A small-molecule ligand and the protein it binds are described below.
Small molecule (SMILES): CC(=O)N[C@H]1[C@H](O[C@H]2[C@H](O)[C@@H](NC(C)=O)CO[C@@H]2CO)O[C@H](CO)[C@@H](O[C@@H]2O[C@H](CO[C@H]3O[C@H](CO)[C@@H](O)[C@H](O)[C@@H]3O)[C@@H](O)[C@H](O[C@H]3O[C@H](CO)[C@@H](O)[C@H](O)[C@@H]3O)[C@@H]2O)[C@@H]1O

Sequence of chain 1.C:
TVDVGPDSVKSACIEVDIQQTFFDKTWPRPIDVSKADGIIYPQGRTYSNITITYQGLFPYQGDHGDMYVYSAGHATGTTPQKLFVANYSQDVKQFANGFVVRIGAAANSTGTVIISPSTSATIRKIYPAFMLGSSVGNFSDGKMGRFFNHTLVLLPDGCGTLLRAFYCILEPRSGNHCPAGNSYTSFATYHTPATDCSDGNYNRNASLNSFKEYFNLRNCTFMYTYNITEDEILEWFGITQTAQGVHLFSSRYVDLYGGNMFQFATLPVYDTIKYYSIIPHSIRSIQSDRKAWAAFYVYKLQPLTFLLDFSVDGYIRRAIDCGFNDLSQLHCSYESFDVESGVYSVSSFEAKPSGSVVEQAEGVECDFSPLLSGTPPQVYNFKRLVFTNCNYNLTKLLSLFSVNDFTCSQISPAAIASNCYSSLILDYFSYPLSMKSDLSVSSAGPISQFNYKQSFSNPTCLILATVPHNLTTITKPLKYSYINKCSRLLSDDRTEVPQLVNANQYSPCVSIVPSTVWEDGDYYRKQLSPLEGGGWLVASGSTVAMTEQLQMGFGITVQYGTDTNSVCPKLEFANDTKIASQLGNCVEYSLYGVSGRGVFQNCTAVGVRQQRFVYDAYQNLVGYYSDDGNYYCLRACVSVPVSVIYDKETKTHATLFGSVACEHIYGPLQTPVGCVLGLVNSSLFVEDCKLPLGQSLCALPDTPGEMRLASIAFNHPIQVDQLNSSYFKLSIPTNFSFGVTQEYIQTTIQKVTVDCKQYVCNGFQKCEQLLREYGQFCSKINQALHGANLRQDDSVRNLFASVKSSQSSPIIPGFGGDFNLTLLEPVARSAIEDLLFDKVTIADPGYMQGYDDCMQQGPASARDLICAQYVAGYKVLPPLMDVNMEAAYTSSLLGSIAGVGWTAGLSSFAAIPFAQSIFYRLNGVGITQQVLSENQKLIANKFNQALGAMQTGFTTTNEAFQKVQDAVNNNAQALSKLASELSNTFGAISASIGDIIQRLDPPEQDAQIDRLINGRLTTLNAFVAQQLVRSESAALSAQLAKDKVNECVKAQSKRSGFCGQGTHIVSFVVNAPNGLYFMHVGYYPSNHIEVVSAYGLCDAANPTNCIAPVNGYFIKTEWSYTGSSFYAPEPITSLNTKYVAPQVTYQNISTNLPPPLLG

Sequence of chain 1.A:
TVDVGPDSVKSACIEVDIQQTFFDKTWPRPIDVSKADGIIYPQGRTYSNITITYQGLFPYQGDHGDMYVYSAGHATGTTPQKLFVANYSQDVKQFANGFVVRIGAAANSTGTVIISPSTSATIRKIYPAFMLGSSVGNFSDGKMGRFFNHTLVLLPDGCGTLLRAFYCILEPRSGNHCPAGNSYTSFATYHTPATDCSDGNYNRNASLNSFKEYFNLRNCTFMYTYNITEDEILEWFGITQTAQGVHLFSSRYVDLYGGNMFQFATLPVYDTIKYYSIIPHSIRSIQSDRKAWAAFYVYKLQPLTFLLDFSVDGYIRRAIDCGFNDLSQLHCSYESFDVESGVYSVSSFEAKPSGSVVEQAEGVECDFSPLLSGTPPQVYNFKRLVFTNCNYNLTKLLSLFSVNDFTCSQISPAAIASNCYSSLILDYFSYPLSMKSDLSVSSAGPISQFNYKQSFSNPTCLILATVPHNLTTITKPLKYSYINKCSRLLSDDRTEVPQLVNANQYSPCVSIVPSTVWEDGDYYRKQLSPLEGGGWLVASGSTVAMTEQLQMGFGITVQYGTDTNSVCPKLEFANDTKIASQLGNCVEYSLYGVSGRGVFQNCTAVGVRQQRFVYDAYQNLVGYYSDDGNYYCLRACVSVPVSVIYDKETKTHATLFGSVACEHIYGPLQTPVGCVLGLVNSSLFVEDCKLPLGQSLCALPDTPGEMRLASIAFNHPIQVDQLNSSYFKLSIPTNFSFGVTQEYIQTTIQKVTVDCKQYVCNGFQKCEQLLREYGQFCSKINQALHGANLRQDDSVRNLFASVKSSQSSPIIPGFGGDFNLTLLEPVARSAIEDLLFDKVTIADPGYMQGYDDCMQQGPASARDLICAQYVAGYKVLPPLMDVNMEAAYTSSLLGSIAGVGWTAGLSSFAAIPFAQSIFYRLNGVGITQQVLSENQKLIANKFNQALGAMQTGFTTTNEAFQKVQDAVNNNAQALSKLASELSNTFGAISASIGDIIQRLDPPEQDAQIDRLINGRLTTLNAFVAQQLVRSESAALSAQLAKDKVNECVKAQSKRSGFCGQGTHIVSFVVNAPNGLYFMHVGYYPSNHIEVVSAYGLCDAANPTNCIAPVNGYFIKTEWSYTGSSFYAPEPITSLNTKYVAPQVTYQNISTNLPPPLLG

Binding-site contacts:
Ligand atom C6 contacts residue PHE179 of chain 1.A at 3.7 Å (hydrophobic).
Ligand atom O5 contacts residue PHE179 of chain 1.A at 3.9 Å.
Ligand atom C7 contacts residue SER542 of chain 1.C at 3.8 Å.
Ligand atom O6 contacts residue PHE179 of chain 1.A at 3.7 Å.
Ligand atom C4 contacts residue ASN180 of chain 1.A at 4.3 Å.
Ligand atom C2 contacts residue SER542 of chain 1.C at 3.7 Å.
Ligand atom C5 contacts residue ASN180 of chain 1.A at 3.7 Å.
Ligand atom O3 contacts residue SER542 of chain 1.C at 4.0 Å.
Ligand atom C2 contacts residue ASN180 of chain 1.A at 2.5 Å.
Ligand atom N2 contacts residue SER542 of chain 1.C at 2.9 Å (h-bond).
Ligand atom C8 contacts residue VAL541 of chain 1.C at 3.6 Å (hydrophobic).
Ligand atom C8 contacts residue SER542 of chain 1.C at 3.7 Å.
Ligand atom C1 contacts residue ASN180 of chain 1.A at 1.6 Å.
Ligand atom C1 contacts residue SER542 of chain 1.C at 3.9 Å.
Ligand atom N2 contacts residue ASN180 of chain 1.A at 3.0 Å (h-bond).
Ligand atom O5 contacts residue ASN180 of chain 1.A at 2.4 Å (h-bond).
Ligand atom C3 contacts residue SER542 of chain 1.C at 3.5 Å.
Ligand atom O7 contacts residue ASN180 of chain 1.A at 3.6 Å.
Ligand atom C7 contacts residue ASN180 of chain 1.A at 3.5 Å.
Ligand atom C3 contacts residue ASN180 of chain 1.A at 3.8 Å.
Ligand atom C8 contacts residue VAL544 of chain 1.C at 4.2 Å (hydrophobic).